Binding-site contacts:
Ligand atom N contacts residue ASN178 of chain 1.B at 2.8 Å (h-bond).
Ligand atom CB contacts residue ASP129 of chain 1.B at 3.1 Å.
Ligand atom CB contacts residue ASN178 of chain 1.B at 3.5 Å.
Ligand atom O3P contacts residue ARG61 of chain 1.B at 3.0 Å (salt-bridge).
Ligand atom CB contacts residue LYS125 of chain 1.B at 3.3 Å.
Ligand atom O contacts residue LYS54 of chain 1.B at 3.6 Å.
Ligand atom O contacts residue LEU177 of chain 1.B at 3.7 Å.
Ligand atom O2P contacts residue ARG61 of chain 1.B at 3.1 Å (salt-bridge).
Ligand atom C contacts residue SER50 of chain 1.B at 3.4 Å.
Ligand atom CA contacts residue ASN178 of chain 1.B at 3.6 Å.
Ligand atom CD2 contacts residue LYS54 of chain 1.B at 3.6 Å.
Ligand atom CB contacts residue ASN178 of chain 1.B at 3.4 Å.
Ligand atom O contacts residue ASN229 of chain 1.B at 2.8 Å (h-bond).
Ligand atom CG contacts residue ASP129 of chain 1.B at 3.6 Å.
Ligand atom CD1 contacts residue ASP129 of chain 1.B at 3.1 Å.
Ligand atom N contacts residue LEU177 of chain 1.B at 3.4 Å.
Ligand atom CD1 contacts residue TYR130 of chain 1.B at 3.4 Å (hydrophobic).
Ligand atom O contacts residue ASN178 of chain 1.B at 3.0 Å (h-bond).
Ligand atom NE2 contacts residue ARG65 of chain 1.B at 3.6 Å.
Ligand atom O2P contacts residue ARG132 of chain 1.B at 2.9 Å (salt-bridge).
Ligand atom O contacts residue VAL181 of chain 1.B at 3.4 Å.
Ligand atom OE1 contacts residue ARG65 of chain 1.B at 2.8 Å (salt-bridge).
Ligand atom CB contacts residue LYS54 of chain 1.B at 3.5 Å.
Ligand atom OD1 contacts residue TYR133 of chain 1.B at 3.4 Å (h-bond).
Ligand atom OG contacts residue LEU225 of chain 1.B at 3.4 Å.
Ligand atom OE1 contacts residue ARG61 of chain 1.B at 3.4 Å (salt-bridge).
Ligand atom CA contacts residue LYS125 of chain 1.B at 3.5 Å.
Ligand atom CA contacts residue ASN178 of chain 1.B at 3.5 Å.
Ligand atom CG contacts residue LYS54 of chain 1.B at 3.6 Å.
Ligand atom CD2 contacts residue TYR133 of chain 1.B at 3.3 Å (hydrophobic).
Ligand atom O1P contacts residue TYR133 of chain 1.B at 2.7 Å (h-bond).
Ligand atom OD1 contacts residue LYS54 of chain 1.B at 3.4 Å.
Ligand atom CB contacts residue ASN229 of chain 1.B at 3.2 Å.
Ligand atom OG contacts residue ASN229 of chain 1.B at 3.8 Å.
Ligand atom CA contacts residue LEU177 of chain 1.B at 3.6 Å (hydrophobic).
Ligand atom P contacts residue ARG132 of chain 1.B at 3.7 Å.
Ligand atom O contacts residue SER50 of chain 1.B at 3.4 Å (h-bond).
Ligand atom O1P contacts residue ARG132 of chain 1.B at 2.8 Å (salt-bridge).
Ligand atom C contacts residue ASN178 of chain 1.B at 3.6 Å.
Ligand atom C contacts residue LEU177 of chain 1.B at 3.5 Å (hydrophobic).

Sequence of chain 1.B:
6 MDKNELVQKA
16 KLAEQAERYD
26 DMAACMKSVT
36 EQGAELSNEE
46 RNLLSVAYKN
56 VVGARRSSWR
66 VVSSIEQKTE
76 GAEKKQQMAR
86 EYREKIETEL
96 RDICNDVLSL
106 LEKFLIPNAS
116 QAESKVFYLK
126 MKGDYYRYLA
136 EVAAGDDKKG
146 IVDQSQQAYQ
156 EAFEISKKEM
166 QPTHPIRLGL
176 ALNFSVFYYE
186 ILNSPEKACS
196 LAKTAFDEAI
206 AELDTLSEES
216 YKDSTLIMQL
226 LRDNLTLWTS

The protein below binds the small molecule below.
Small molecule (SMILES): CC(C)C[C@@H](C=O)NC(=O)[C@H](CC(N)=O)NC(=O)[C@H](C)NC(=O)[C@H](COP(=O)(O)O)NC(=O)[C@H](CO)NC(=O)[C@@H](N)CCC(N)=O